A protein and the small-molecule ligand that binds it are described below.
Small molecule (SMILES): CC(=O)N[C@@H]1[C@@H](O)[C@H](O)[C@@H](CO)O[C@H]1O

Sequence of chain 1.C:
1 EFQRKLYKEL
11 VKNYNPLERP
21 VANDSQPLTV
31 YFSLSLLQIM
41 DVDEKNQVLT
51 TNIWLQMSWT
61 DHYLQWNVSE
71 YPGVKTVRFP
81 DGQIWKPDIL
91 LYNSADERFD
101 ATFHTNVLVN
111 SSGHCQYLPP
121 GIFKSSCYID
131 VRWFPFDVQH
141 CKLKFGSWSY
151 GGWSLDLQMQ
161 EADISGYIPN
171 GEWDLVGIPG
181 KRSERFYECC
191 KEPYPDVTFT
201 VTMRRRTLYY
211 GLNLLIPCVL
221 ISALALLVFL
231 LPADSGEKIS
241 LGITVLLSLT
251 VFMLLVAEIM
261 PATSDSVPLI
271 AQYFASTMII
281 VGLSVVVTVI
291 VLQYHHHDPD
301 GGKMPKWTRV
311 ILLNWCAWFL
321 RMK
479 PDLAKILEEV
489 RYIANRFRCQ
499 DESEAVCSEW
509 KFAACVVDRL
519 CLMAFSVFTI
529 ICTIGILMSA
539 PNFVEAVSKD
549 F

Binding-site contacts:
Ligand atom C1 contacts residue ASN67 of chain 1.C at 1.4 Å.
Ligand atom C6 contacts residue SER69 of chain 1.C at 3.5 Å.
Ligand atom O6 contacts residue SER69 of chain 1.C at 3.4 Å.
Ligand atom C2 contacts residue ASN67 of chain 1.C at 2.5 Å.
Ligand atom O5 contacts residue GLU70 of chain 1.C at 4.1 Å.
Ligand atom C5 contacts residue ASN67 of chain 1.C at 3.6 Å.
Ligand atom O6 contacts residue GLU70 of chain 1.C at 3.7 Å.
Ligand atom O5 contacts residue SER69 of chain 1.C at 3.5 Å.
Ligand atom O6 contacts residue ASN67 of chain 1.C at 4.4 Å.
Ligand atom C3 contacts residue ASN67 of chain 1.C at 3.8 Å.
Ligand atom O5 contacts residue ASN67 of chain 1.C at 2.3 Å (h-bond).
Ligand atom O7 contacts residue ASN67 of chain 1.C at 3.8 Å.
Ligand atom C1 contacts residue SER69 of chain 1.C at 4.1 Å.
Ligand atom C4 contacts residue ASN67 of chain 1.C at 4.2 Å.
Ligand atom C7 contacts residue ASN67 of chain 1.C at 3.2 Å.
Ligand atom C8 contacts residue ASN67 of chain 1.C at 3.4 Å.
Ligand atom C5 contacts residue SER69 of chain 1.C at 3.6 Å.
Ligand atom N2 contacts residue ASN67 of chain 1.C at 3.0 Å (h-bond).